Sequence of chain 49.A:
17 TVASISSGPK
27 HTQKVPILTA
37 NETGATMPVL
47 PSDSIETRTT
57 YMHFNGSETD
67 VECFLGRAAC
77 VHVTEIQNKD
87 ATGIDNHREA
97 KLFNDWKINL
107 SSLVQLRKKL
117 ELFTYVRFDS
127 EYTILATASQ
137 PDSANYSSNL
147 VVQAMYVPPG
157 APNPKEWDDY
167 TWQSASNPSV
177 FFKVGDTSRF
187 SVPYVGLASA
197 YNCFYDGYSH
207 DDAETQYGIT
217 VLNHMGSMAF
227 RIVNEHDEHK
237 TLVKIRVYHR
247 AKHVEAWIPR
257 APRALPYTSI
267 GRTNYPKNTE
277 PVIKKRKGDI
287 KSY

This protein binds this small molecule.
Small molecule (SMILES): COc1ccc(N2CCN(c3cccc(C)c3)CC2)nn1

Binding-site contacts:
Ligand atom C17 contacts residue ILE104 of chain 49.A at 3.8 Å (hydrophobic).
Ligand atom C18 contacts residue TYR152 of chain 49.A at 3.8 Å (hydrophobic).
Ligand atom C8 contacts residue PHE124 of chain 49.A at 3.6 Å (hydrophobic).
Ligand atom C10 contacts residue LEU106 of chain 49.A at 4.0 Å (hydrophobic).
Ligand atom C18 contacts residue VAL188 of chain 49.A at 3.9 Å (hydrophobic).
Ligand atom C13 contacts residue SER126 of chain 49.A at 3.7 Å.
Ligand atom C1 contacts residue DMS1 of chain 49.F at 4.1 Å.
Ligand atom C7 contacts residue LEU106 of chain 49.A at 4.1 Å (hydrophobic).
Ligand atom N12 contacts residue TYR128 of chain 49.A at 2.5 Å (h-bond).
Ligand atom C13 contacts residue TYR128 of chain 49.A at 3.0 Å (hydrophobic).
Ligand atom C11 contacts residue TYR128 of chain 49.A at 3.4 Å (hydrophobic).
Ligand atom C15 contacts residue TYR128 of chain 49.A at 3.0 Å (hydrophobic).
Ligand atom N4 contacts residue ASN219 of chain 49.A at 4.0 Å.
Ligand atom C7 contacts residue TYR197 of chain 49.A at 3.5 Å (hydrophobic).
Ligand atom C20 contacts residue VAL188 of chain 49.A at 3.7 Å (hydrophobic).
Ligand atom C10 contacts residue MET221 of chain 49.A at 4.0 Å (hydrophobic).
Ligand atom C16 contacts residue TYR128 of chain 49.A at 2.9 Å (hydrophobic).
Ligand atom C11 contacts residue MET221 of chain 49.A at 4.0 Å (hydrophobic).
Ligand atom C14 contacts residue SER126 of chain 49.A at 3.6 Å.
Ligand atom C17 contacts residue TYR128 of chain 49.A at 3.8 Å (hydrophobic).
Ligand atom N5 contacts residue ASN219 of chain 49.A at 4.1 Å.
Ligand atom C21 contacts residue ILE104 of chain 49.A at 3.5 Å (hydrophobic).
Ligand atom C7 contacts residue PHE124 of chain 49.A at 3.8 Å (hydrophobic).
Ligand atom N4 contacts residue DMS1 of chain 49.F at 3.6 Å (h-bond).
Ligand atom C16 contacts residue ILE104 of chain 49.A at 3.7 Å (hydrophobic).
Ligand atom N5 contacts residue DMS1 of chain 49.F at 3.9 Å.
Ligand atom C8 contacts residue TYR197 of chain 49.A at 3.4 Å (hydrophobic).
Ligand atom C10 contacts residue ILE104 of chain 49.A at 3.9 Å (hydrophobic).
Ligand atom C14 contacts residue TYR197 of chain 49.A at 4.1 Å (hydrophobic).
Ligand atom C19 contacts residue VAL191 of chain 49.A at 4.0 Å (hydrophobic).
Ligand atom C21 contacts residue MET224 of chain 49.A at 4.0 Å (hydrophobic).
Ligand atom C19 contacts residue VAL188 of chain 49.A at 3.5 Å (hydrophobic).
Ligand atom C11 contacts residue ILE104 of chain 49.A at 3.5 Å (hydrophobic).
Ligand atom C14 contacts residue TYR128 of chain 49.A at 3.3 Å (hydrophobic).
Ligand atom C1 contacts residue ASN198 of chain 49.A at 4.0 Å.
Ligand atom C13 contacts residue TYR197 of chain 49.A at 4.0 Å (hydrophobic).
Ligand atom C20 contacts residue VAL191 of chain 49.A at 3.5 Å (hydrophobic).
Ligand atom N9 contacts residue TYR128 of chain 49.A at 4.1 Å.
Ligand atom C19 contacts residue TYR152 of chain 49.A at 3.9 Å (hydrophobic).
Ligand atom C10 contacts residue TYR128 of chain 49.A at 3.6 Å (hydrophobic).